Binding-site contacts:
Ligand atom N contacts residue ASN112 of chain 1.A at 3.4 Å (h-bond).
Ligand atom N contacts residue ARG203 of chain 1.A at 4.4 Å.
Ligand atom CA contacts residue VAL1 of chain 1.G at 2.5 Å (hydrophobic).
Ligand atom CA contacts residue ARG203 of chain 1.A at 4.2 Å.
Ligand atom CG contacts residue VAL1 of chain 1.G at 3.8 Å (hydrophobic).
Ligand atom N contacts residue HIS231 of chain 1.A at 4.1 Å.
Ligand atom OXT contacts residue ASN112 of chain 1.A at 2.9 Å (h-bond).
Ligand atom N contacts residue PO41 of chain 1.I at 3.7 Å.
Ligand atom CB contacts residue ARG203 of chain 1.A at 4.4 Å.
Ligand atom CA contacts residue ASN112 of chain 1.A at 4.3 Å.
Ligand atom CG contacts residue LEU202 of chain 1.A at 3.8 Å (hydrophobic).
Ligand atom O contacts residue HIS231 of chain 1.A at 3.3 Å.
Ligand atom C contacts residue HIS231 of chain 1.A at 3.6 Å.
Ligand atom OXT contacts residue HIS231 of chain 1.A at 4.0 Å.
Ligand atom CE contacts residue ASN112 of chain 1.A at 3.9 Å.
Ligand atom CE contacts residue ASN111 of chain 1.A at 4.1 Å.
Ligand atom NZ contacts residue LEU202 of chain 1.A at 4.2 Å.
Ligand atom N contacts residue VAL1 of chain 1.G at 1.3 Å.
Ligand atom CG contacts residue ASN112 of chain 1.A at 4.1 Å.
Ligand atom CB contacts residue VAL1 of chain 1.G at 3.5 Å (hydrophobic).
Ligand atom CG contacts residue PHE130 of chain 1.A at 4.3 Å (hydrophobic).
Ligand atom CD contacts residue PHE130 of chain 1.A at 4.1 Å (hydrophobic).
Ligand atom CD contacts residue ASN112 of chain 1.A at 3.2 Å.
Ligand atom C contacts residue ASN112 of chain 1.A at 3.8 Å.
Ligand atom CD contacts residue ASN111 of chain 1.A at 3.4 Å.
Ligand atom OXT contacts residue PO41 of chain 1.I at 3.9 Å.
Ligand atom OXT contacts residue VAL1 of chain 1.G at 4.0 Å.
Ligand atom CA contacts residue HIS231 of chain 1.A at 3.8 Å.
Ligand atom C contacts residue VAL1 of chain 1.G at 3.7 Å (hydrophobic).
Ligand atom O contacts residue ASP226 of chain 1.A at 4.4 Å.

Sequence of chain 1.A:
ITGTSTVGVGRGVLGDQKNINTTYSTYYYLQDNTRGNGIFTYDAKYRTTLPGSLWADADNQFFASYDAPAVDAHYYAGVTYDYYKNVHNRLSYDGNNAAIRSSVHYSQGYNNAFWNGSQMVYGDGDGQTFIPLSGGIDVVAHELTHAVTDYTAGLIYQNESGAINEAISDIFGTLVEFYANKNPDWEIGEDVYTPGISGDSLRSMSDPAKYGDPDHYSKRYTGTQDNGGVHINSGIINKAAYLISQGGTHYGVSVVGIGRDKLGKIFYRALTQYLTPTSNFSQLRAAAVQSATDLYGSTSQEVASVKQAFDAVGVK

This small molecule binds to this protein.
Small molecule (SMILES): N[C@@H](CCCC[NH3+])C(=O)O